Binding-site contacts:
Ligand atom C4 contacts residue PRO412 of chain 36.A at 4.1 Å (hydrophobic).
Ligand atom C5 contacts residue SER629 of chain 36.A at 3.5 Å.
Ligand atom C5 contacts residue PRO412 of chain 36.A at 4.2 Å (hydrophobic).
Ligand atom C2 contacts residue PRO628 of chain 36.A at 3.5 Å (hydrophobic).
Ligand atom N9 contacts residue PRO412 of chain 36.A at 4.2 Å.
Ligand atom N1 contacts residue GLY636 of chain 36.A at 2.9 Å (h-bond).
Ligand atom N7 contacts residue SER629 of chain 36.A at 3.1 Å (h-bond).
Ligand atom C2' contacts residue PRO628 of chain 36.A at 3.6 Å (hydrophobic).
Ligand atom N9 contacts residue PRO628 of chain 36.A at 3.7 Å.
Ligand atom C6 contacts residue SER629 of chain 36.A at 3.5 Å.
Ligand atom C1' contacts residue PRO628 of chain 36.A at 3.9 Å (hydrophobic).
Ligand atom C6 contacts residue PRO628 of chain 36.A at 2.8 Å (hydrophobic).
Ligand atom N3 contacts residue PRO628 of chain 36.A at 3.5 Å (h-bond).
Ligand atom C2' contacts residue HIS627 of chain 36.A at 3.2 Å.
Ligand atom N6 contacts residue GLY636 of chain 36.A at 3.2 Å (h-bond).
Ligand atom C8 contacts residue HIS627 of chain 36.A at 3.5 Å.
Ligand atom C8 contacts residue PRO628 of chain 36.A at 3.8 Å (hydrophobic).
Ligand atom C1' contacts residue HIS627 of chain 36.A at 4.3 Å.
Ligand atom O3' contacts residue PRO628 of chain 36.A at 4.1 Å.
Ligand atom N6 contacts residue PRO628 of chain 36.A at 3.4 Å (h-bond).
Ligand atom N6 contacts residue SER629 of chain 36.A at 3.0 Å (h-bond).
Ligand atom C3' contacts residue HIS627 of chain 36.A at 4.3 Å.
Ligand atom C8 contacts residue SER629 of chain 36.A at 4.2 Å.
Ligand atom N1 contacts residue PRO628 of chain 36.A at 3.2 Å (h-bond).
Ligand atom N1 contacts residue VAL411 of chain 36.A at 4.3 Å.
Ligand atom O2P contacts residue ASP623 of chain 35.A at 3.2 Å (salt-bridge).
Ligand atom N7 contacts residue PRO628 of chain 36.A at 3.3 Å (h-bond).
Ligand atom N6 contacts residue PHE635 of chain 36.A at 3.7 Å.
Ligand atom C2 contacts residue GLY636 of chain 36.A at 3.2 Å.
Ligand atom N7 contacts residue PRO412 of chain 36.A at 4.3 Å.
Ligand atom N7 contacts residue ASN606 of chain 36.A at 4.2 Å.
Ligand atom P contacts residue HIS625 of chain 35.A at 3.9 Å.
Ligand atom C5 contacts residue PRO628 of chain 36.A at 2.7 Å (hydrophobic).
Ligand atom N7 contacts residue HIS627 of chain 36.A at 4.1 Å.
Ligand atom N6 contacts residue GLY634 of chain 36.A at 3.8 Å.
Ligand atom O1P contacts residue HIS625 of chain 35.A at 2.8 Å (h-bond).
Ligand atom C6 contacts residue PRO412 of chain 36.A at 4.3 Å (hydrophobic).
Ligand atom C8 contacts residue PRO412 of chain 36.A at 4.3 Å (hydrophobic).
Ligand atom C6 contacts residue GLY636 of chain 36.A at 3.6 Å.
Ligand atom C4 contacts residue PRO628 of chain 36.A at 3.0 Å (hydrophobic).

Sequence of chain 35.A:
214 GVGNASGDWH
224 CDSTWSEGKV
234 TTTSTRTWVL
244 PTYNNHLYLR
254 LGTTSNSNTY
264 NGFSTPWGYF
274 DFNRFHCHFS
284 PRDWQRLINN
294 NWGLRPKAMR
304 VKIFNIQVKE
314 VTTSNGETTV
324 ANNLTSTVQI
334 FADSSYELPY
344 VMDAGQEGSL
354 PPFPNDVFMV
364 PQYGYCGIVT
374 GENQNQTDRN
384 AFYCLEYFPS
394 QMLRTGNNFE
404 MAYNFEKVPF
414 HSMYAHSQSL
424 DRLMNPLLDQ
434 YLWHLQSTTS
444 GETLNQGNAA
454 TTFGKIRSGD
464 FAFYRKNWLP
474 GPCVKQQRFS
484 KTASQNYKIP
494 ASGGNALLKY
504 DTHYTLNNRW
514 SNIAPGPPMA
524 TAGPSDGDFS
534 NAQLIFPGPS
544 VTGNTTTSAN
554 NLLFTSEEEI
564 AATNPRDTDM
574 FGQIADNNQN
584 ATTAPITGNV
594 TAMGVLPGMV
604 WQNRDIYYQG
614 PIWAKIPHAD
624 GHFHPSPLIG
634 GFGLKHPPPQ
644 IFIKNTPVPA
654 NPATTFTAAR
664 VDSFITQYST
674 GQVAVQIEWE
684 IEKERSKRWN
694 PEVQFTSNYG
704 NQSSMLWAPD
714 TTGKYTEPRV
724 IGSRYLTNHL

This protein binds this small molecule.
Small molecule (SMILES): Nc1ncnc2c1ncn2[C@H]1C[C@H](O)[C@@H](COP(=O)(O)O)O1

Sequence of chain 36.A:
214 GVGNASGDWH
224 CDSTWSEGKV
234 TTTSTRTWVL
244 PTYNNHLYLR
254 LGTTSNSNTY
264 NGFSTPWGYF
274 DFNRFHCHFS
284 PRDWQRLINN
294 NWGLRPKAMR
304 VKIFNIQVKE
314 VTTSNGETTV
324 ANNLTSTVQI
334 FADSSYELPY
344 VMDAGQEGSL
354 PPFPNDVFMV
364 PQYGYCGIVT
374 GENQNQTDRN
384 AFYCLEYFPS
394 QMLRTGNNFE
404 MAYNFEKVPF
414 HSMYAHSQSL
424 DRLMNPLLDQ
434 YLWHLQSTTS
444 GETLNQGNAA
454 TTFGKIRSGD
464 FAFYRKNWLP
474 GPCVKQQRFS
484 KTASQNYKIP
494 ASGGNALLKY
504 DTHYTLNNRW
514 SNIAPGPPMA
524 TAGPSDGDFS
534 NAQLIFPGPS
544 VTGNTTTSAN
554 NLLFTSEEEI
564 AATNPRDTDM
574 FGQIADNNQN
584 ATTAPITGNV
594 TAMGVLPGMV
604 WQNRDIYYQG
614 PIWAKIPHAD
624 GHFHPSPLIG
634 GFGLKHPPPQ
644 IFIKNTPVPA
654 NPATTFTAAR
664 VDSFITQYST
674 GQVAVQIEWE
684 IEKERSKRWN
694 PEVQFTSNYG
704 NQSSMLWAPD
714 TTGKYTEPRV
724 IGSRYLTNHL